Sequence of chain 1.B:
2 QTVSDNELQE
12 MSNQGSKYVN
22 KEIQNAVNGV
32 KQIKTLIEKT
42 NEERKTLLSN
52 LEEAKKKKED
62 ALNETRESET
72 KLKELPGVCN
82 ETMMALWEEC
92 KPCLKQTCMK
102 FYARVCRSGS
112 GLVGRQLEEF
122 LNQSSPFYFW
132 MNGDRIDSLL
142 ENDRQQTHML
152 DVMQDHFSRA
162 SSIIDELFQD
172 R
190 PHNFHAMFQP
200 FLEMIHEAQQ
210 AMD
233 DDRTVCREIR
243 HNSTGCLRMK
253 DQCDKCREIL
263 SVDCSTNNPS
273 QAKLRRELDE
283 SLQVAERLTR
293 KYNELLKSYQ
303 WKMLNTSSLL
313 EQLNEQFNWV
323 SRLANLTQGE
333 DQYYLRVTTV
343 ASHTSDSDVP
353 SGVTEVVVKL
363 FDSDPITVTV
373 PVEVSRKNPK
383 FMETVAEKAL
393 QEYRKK

The small molecule below binds the protein below.
Small molecule (SMILES): CC(=O)N[C@H]1[C@H](O[C@H]2[C@H](O)[C@@H](NC(C)=O)CO[C@@H]2CO)O[C@H](CO)[C@@H](O)[C@@H]1O

Binding-site contacts:
Ligand atom C1 contacts residue ASN123 of chain 1.B at 1.4 Å.
Ligand atom O5 contacts residue ASN123 of chain 1.B at 2.4 Å (h-bond).
Ligand atom C8 contacts residue GLU120 of chain 1.B at 3.7 Å.
Ligand atom O4 contacts residue GLU119 of chain 1.B at 3.7 Å.
Ligand atom C5 contacts residue GLU119 of chain 1.B at 4.0 Å.
Ligand atom C2 contacts residue GLU119 of chain 1.B at 4.1 Å.
Ligand atom C7 contacts residue GLU120 of chain 1.B at 4.5 Å.
Ligand atom C4 contacts residue ASN123 of chain 1.B at 4.3 Å.
Ligand atom C8 contacts residue ASN123 of chain 1.B at 4.5 Å.
Ligand atom C3 contacts residue GLU119 of chain 1.B at 3.3 Å.
Ligand atom N2 contacts residue ASN123 of chain 1.B at 3.0 Å (h-bond).
Ligand atom C3 contacts residue ASN123 of chain 1.B at 3.8 Å.
Ligand atom C7 contacts residue ASN123 of chain 1.B at 3.3 Å.
Ligand atom C4 contacts residue GLU119 of chain 1.B at 3.9 Å.
Ligand atom C1 contacts residue GLU119 of chain 1.B at 4.2 Å.
Ligand atom O3 contacts residue GLU119 of chain 1.B at 4.1 Å.
Ligand atom N2 contacts residue GLU119 of chain 1.B at 3.9 Å.
Ligand atom O7 contacts residue ASN123 of chain 1.B at 3.2 Å (h-bond).
Ligand atom C2 contacts residue ASN123 of chain 1.B at 2.5 Å.
Ligand atom C5 contacts residue ASN123 of chain 1.B at 3.7 Å.